This protein binds this small molecule.
Small molecule (SMILES): CC(=O)N[C@@H]1[C@@H](O)[C@H](O)[C@@H](CO)O[C@H]1O

Sequence of chain 2.A:
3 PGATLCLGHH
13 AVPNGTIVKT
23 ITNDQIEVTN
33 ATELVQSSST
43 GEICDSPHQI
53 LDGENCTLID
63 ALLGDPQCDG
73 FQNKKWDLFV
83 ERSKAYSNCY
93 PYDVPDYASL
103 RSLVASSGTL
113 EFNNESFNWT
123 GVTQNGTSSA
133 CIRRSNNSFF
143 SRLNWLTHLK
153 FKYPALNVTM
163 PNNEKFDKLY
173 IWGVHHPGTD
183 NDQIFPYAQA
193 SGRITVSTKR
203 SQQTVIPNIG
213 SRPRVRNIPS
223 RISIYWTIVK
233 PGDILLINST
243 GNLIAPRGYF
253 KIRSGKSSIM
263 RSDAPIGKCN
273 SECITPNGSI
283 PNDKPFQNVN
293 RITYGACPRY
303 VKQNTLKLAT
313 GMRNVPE

Binding-site contacts:
Ligand atom O5 contacts residue TYR88 of chain 2.A at 3.4 Å (h-bond).
Ligand atom C7 contacts residue ASN57 of chain 2.A at 3.2 Å.
Ligand atom N2 contacts residue ASN57 of chain 2.A at 2.9 Å (h-bond).
Ligand atom C4 contacts residue ASN57 of chain 2.A at 4.2 Å.
Ligand atom O6 contacts residue TYR88 of chain 2.A at 3.6 Å (h-bond).
Ligand atom O5 contacts residue ASN57 of chain 2.A at 2.3 Å (h-bond).
Ligand atom C2 contacts residue ASN57 of chain 2.A at 2.5 Å.
Ligand atom C5 contacts residue ASN57 of chain 2.A at 3.6 Å.
Ligand atom C1 contacts residue TYR88 of chain 2.A at 4.3 Å (hydrophobic).
Ligand atom C6 contacts residue TYR88 of chain 2.A at 4.3 Å (hydrophobic).
Ligand atom C5 contacts residue TYR88 of chain 2.A at 4.4 Å (hydrophobic).
Ligand atom C3 contacts residue ASN57 of chain 2.A at 3.8 Å.
Ligand atom O7 contacts residue ASN57 of chain 2.A at 3.3 Å (h-bond).
Ligand atom C8 contacts residue ASN57 of chain 2.A at 4.4 Å.
Ligand atom C8 contacts residue GLU56 of chain 2.A at 3.4 Å.
Ligand atom C1 contacts residue ASN57 of chain 2.A at 1.4 Å.